The small molecule below binds the protein below.
Small molecule (SMILES): N[C@@H](Cc1ccccc1)C(=O)O

Binding-site contacts:
Ligand atom CA contacts residue GLY186 of chain 1.B at 4.1 Å.
Ligand atom CA contacts residue THR29 of chain 1.B at 3.7 Å.
Ligand atom N contacts residue GLN185 of chain 1.B at 4.2 Å.
Ligand atom N contacts residue THR29 of chain 1.B at 2.8 Å (h-bond).
Ligand atom CA contacts residue ARG1 of chain 1.C at 2.4 Å.
Ligand atom N contacts residue GLY186 of chain 1.B at 3.4 Å (h-bond).
Ligand atom N contacts residue ARG1 of chain 1.C at 1.3 Å.

Sequence of chain 1.B:
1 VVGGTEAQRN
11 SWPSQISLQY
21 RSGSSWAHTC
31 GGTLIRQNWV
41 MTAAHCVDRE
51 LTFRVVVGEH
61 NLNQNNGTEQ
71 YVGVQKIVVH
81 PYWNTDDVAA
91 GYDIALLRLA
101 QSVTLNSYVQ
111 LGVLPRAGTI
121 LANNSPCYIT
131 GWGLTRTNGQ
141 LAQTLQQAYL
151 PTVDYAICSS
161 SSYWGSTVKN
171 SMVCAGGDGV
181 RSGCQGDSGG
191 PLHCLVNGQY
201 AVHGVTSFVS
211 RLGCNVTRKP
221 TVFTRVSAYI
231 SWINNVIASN